Sequence of chain 1.B:
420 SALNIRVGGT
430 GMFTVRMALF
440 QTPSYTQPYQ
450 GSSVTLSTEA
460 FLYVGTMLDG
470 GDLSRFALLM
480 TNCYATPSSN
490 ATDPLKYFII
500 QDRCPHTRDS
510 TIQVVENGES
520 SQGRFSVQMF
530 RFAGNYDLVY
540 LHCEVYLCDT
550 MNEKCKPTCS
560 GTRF

Sequence of chain 1.A:
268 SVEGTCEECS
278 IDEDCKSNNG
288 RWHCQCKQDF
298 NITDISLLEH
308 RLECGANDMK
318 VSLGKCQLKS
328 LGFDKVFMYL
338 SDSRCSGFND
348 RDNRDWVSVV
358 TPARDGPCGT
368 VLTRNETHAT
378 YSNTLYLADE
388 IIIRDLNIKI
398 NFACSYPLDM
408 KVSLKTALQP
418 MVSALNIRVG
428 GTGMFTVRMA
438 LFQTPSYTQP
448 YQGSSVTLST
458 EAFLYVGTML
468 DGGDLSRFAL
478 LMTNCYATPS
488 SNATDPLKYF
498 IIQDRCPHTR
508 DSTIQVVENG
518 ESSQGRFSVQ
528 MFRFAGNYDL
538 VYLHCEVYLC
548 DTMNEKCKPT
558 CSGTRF

Binding-site contacts:
Ligand atom N2 contacts residue THR374 of chain 1.A at 3.3 Å (h-bond).
Ligand atom N2 contacts residue HIS375 of chain 1.A at 3.8 Å.
Ligand atom C7 contacts residue ARG425 of chain 1.B at 3.4 Å.
Ligand atom O6 contacts residue THR377 of chain 1.A at 2.8 Å (h-bond).
Ligand atom C1 contacts residue ASN372 of chain 1.A at 1.4 Å.
Ligand atom O7 contacts residue ARG425 of chain 1.B at 2.2 Å (salt-bridge).
Ligand atom C6 contacts residue HIS375 of chain 1.A at 3.6 Å.
Ligand atom C2 contacts residue ASN372 of chain 1.A at 2.4 Å.
Ligand atom C8 contacts residue GLU373 of chain 1.A at 3.2 Å.
Ligand atom O4 contacts residue THR429 of chain 1.B at 4.1 Å.
Ligand atom C4 contacts residue HIS375 of chain 1.A at 4.3 Å.
Ligand atom O6 contacts residue SER402 of chain 1.A at 4.4 Å.
Ligand atom C4 contacts residue ASN372 of chain 1.A at 4.2 Å.
Ligand atom C7 contacts residue ASN372 of chain 1.A at 3.1 Å.
Ligand atom C1 contacts residue HIS375 of chain 1.A at 4.4 Å.
Ligand atom C7 contacts residue THR374 of chain 1.A at 3.9 Å.
Ligand atom C6 contacts residue THR377 of chain 1.A at 4.0 Å.
Ligand atom C2 contacts residue THR374 of chain 1.A at 4.2 Å.
Ligand atom C5 contacts residue HIS375 of chain 1.A at 3.6 Å.
Ligand atom C3 contacts residue ASN372 of chain 1.A at 3.8 Å.
Ligand atom N2 contacts residue ARG425 of chain 1.B at 3.9 Å.
Ligand atom O5 contacts residue ASN372 of chain 1.A at 2.4 Å (h-bond).
Ligand atom N2 contacts residue ASN372 of chain 1.A at 2.8 Å (h-bond).
Ligand atom O7 contacts residue ASN372 of chain 1.A at 3.0 Å (h-bond).
Ligand atom O4 contacts residue HIS375 of chain 1.A at 4.1 Å.
Ligand atom O6 contacts residue HIS375 of chain 1.A at 3.8 Å.
Ligand atom C1 contacts residue THR374 of chain 1.A at 4.2 Å.
Ligand atom C8 contacts residue SER402 of chain 1.A at 4.0 Å.
Ligand atom O5 contacts residue HIS375 of chain 1.A at 4.3 Å.
Ligand atom C5 contacts residue ASN372 of chain 1.A at 3.7 Å.
Ligand atom C8 contacts residue THR374 of chain 1.A at 3.6 Å.
Ligand atom C7 contacts residue HIS375 of chain 1.A at 4.0 Å.
Ligand atom C8 contacts residue ASN372 of chain 1.A at 4.3 Å.
Ligand atom C8 contacts residue HIS375 of chain 1.A at 3.4 Å.

A small-molecule ligand and the protein it binds are described below.
Small molecule (SMILES): CC(=O)N[C@H]1[C@H](O[C@H]2[C@H](O)[C@@H](NC(C)=O)CO[C@@H]2CO)O[C@H](CO)[C@@H](O[C@@H]2O[C@H](CO[C@H]3O[C@H](CO)[C@@H](O)[C@H](O)[C@@H]3O)[C@@H](O)[C@H](O[C@H]3O[C@H](CO)[C@@H](O[C@@H]4O[C@H](CO)[C@@H](O)[C@H](O)[C@H]4NC(C)=O)[C@H](O)[C@@H]3O[C@@H]3O[C@H](CO)[C@@H](O[C@@H]4O[C@H](CO)[C@H](O)[C@H](O)[C@H]4O)[C@H](O)[C@H]3NC(C)=O)[C@@H]2O)[C@@H]1O